A protein and the small-molecule ligand that binds it are described below.
Small molecule (SMILES): CN(Cc1cnn(C)c1)C(=O)C1CCCCC1

Sequence of chain 1.F:
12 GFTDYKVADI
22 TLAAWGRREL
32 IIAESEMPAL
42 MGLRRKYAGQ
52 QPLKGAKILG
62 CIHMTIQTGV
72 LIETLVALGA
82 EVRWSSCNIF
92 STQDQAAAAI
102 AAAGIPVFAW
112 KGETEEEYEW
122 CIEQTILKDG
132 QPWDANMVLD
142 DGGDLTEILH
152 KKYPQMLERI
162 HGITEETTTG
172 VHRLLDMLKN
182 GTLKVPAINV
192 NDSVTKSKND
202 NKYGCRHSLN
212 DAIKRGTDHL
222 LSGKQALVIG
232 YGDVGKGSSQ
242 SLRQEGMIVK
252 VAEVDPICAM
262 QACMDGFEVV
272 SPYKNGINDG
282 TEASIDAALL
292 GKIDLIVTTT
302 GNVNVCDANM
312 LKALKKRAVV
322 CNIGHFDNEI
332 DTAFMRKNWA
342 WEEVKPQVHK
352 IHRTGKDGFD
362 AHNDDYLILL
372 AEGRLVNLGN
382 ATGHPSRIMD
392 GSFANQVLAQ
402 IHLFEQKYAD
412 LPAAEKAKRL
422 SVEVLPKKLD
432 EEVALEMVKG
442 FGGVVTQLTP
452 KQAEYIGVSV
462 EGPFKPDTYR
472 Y

Binding-site contacts:
Ligand atom C16 contacts residue GLY43 of chain 1.F at 3.9 Å.
Ligand atom C12 contacts residue LEU44 of chain 1.F at 4.2 Å (hydrophobic).
Ligand atom C10 contacts residue LYS47 of chain 1.F at 4.2 Å.
Ligand atom C17 contacts residue LEU44 of chain 1.F at 4.3 Å (hydrophobic).
Ligand atom C14 contacts residue VAL434 of chain 1.F at 4.1 Å (hydrophobic).
Ligand atom C15 contacts residue ALA40 of chain 1.F at 3.5 Å (hydrophobic).
Ligand atom C13 contacts residue GLU433 of chain 1.F at 3.9 Å.
Ligand atom N06 contacts residue GLU433 of chain 1.F at 3.5 Å (salt-bridge).
Ligand atom N07 contacts residue GLU433 of chain 1.F at 3.3 Å (salt-bridge).
Ligand atom C04 contacts residue GLU433 of chain 1.F at 4.2 Å.
Ligand atom C17 contacts residue GLY43 of chain 1.F at 4.0 Å.
Ligand atom C03 contacts residue LYS47 of chain 1.F at 4.0 Å.
Ligand atom C14 contacts residue LEU44 of chain 1.F at 4.1 Å (hydrophobic).
Ligand atom C14 contacts residue GLU437 of chain 1.F at 4.5 Å.
Ligand atom C16 contacts residue LEU44 of chain 1.F at 3.9 Å (hydrophobic).
Ligand atom C08 contacts residue LYS429 of chain 1.F at 3.7 Å.
Ligand atom C16 contacts residue GLU437 of chain 1.F at 3.5 Å.
Ligand atom C05 contacts residue GLU433 of chain 1.F at 3.9 Å.
Ligand atom C09 contacts residue GLU433 of chain 1.F at 4.0 Å.
Ligand atom C17 contacts residue LYS47 of chain 1.F at 4.4 Å.
Ligand atom C15 contacts residue LEU44 of chain 1.F at 3.6 Å (hydrophobic).
Ligand atom C14 contacts residue GLU433 of chain 1.F at 4.0 Å.
Ligand atom C01 contacts residue TYR48 of chain 1.F at 4.0 Å (hydrophobic).
Ligand atom C01 contacts residue GLU433 of chain 1.F at 3.9 Å.
Ligand atom C08 contacts residue GLU433 of chain 1.F at 3.3 Å.
Ligand atom C17 contacts residue GLU437 of chain 1.F at 4.1 Å.
Ligand atom O11 contacts residue LYS47 of chain 1.F at 3.4 Å (salt-bridge).
Ligand atom C15 contacts residue GLU437 of chain 1.F at 4.2 Å.
Ligand atom N02 contacts residue GLU433 of chain 1.F at 4.3 Å.
Ligand atom C16 contacts residue ALA40 of chain 1.F at 3.4 Å (hydrophobic).